Sequence of chain 1.A:
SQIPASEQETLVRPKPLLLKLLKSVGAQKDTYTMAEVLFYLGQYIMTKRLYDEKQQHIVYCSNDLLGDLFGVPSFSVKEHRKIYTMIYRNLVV

Binding-site contacts:
Ligand atom CL2 contacts residue ILE50 of chain 1.B at 3.9 Å.
Ligand atom O16 contacts residue HIS85 of chain 1.A at 3.3 Å.
Ligand atom O5 contacts residue GLY47 of chain 1.B at 3.5 Å.
Ligand atom C33 contacts residue GLY47 of chain 1.B at 3.4 Å.
Ligand atom CL1 contacts residue GLY47 of chain 1.B at 3.6 Å.
Ligand atom CL2 contacts residue PHE80 of chain 1.A at 3.8 Å.
Ligand atom O17 contacts residue TYR89 of chain 1.A at 3.7 Å.
Ligand atom O17 contacts residue HIS85 of chain 1.A at 3.5 Å.
Ligand atom O1 contacts residue PHE44 of chain 1.B at 3.1 Å.
Ligand atom C33 contacts residue LEU43 of chain 1.B at 3.2 Å (hydrophobic).
Ligand atom C22 contacts residue TYR56 of chain 1.B at 3.6 Å (hydrophobic).
Ligand atom C23 contacts residue TYR56 of chain 1.B at 3.8 Å (hydrophobic).
Ligand atom O17 contacts residue LEU43 of chain 1.B at 3.7 Å.
Ligand atom O1 contacts residue LEU43 of chain 1.B at 3.7 Å.
Ligand atom C28 contacts residue VAL82 of chain 1.A at 3.8 Å (hydrophobic).
Ligand atom O16 contacts residue TYR89 of chain 1.A at 3.7 Å.
Ligand atom CL2 contacts residue ILE88 of chain 1.A at 3.7 Å.
Ligand atom C12 contacts residue HIS85 of chain 1.A at 3.9 Å.
Ligand atom CL1 contacts residue ILE50 of chain 1.B at 3.4 Å.
Ligand atom C29 contacts residue ILE50 of chain 1.B at 3.7 Å (hydrophobic).
Ligand atom C32 contacts residue GLY47 of chain 1.B at 3.7 Å.
Ligand atom C11 contacts residue LEU43 of chain 1.B at 3.8 Å (hydrophobic).
Ligand atom C34 contacts residue GLY47 of chain 1.B at 3.5 Å.
Ligand atom O17 contacts residue ILE88 of chain 1.A at 3.9 Å.
Ligand atom N15 contacts residue TYR89 of chain 1.A at 3.9 Å.
Ligand atom O16 contacts residue SER6 of chain 1.B at 2.7 Å (h-bond).
Ligand atom C13 contacts residue VAL82 of chain 1.A at 4.0 Å (hydrophobic).
Ligand atom C30 contacts residue ILE50 of chain 1.B at 3.6 Å (hydrophobic).
Ligand atom CL2 contacts residue LEU43 of chain 1.B at 3.9 Å.
Ligand atom N15 contacts residue HIS85 of chain 1.A at 3.5 Å.
Ligand atom N15 contacts residue LEU43 of chain 1.B at 4.0 Å.
Ligand atom C13 contacts residue HIS85 of chain 1.A at 3.6 Å.
Ligand atom C12 contacts residue LEU43 of chain 1.B at 3.8 Å (hydrophobic).
Ligand atom CL1 contacts residue MET51 of chain 1.B at 3.7 Å.
Ligand atom C34 contacts residue GLN48 of chain 1.B at 3.4 Å.
Ligand atom N15 contacts residue SER6 of chain 1.B at 3.9 Å.
Ligand atom C32 contacts residue LEU43 of chain 1.B at 3.3 Å (hydrophobic).
Ligand atom C32 contacts residue LEU46 of chain 1.B at 3.9 Å (hydrophobic).
Ligand atom C30 contacts residue LEU43 of chain 1.B at 4.0 Å (hydrophobic).
Ligand atom C35 contacts residue GLN48 of chain 1.B at 3.8 Å.

The protein below binds the small molecule below.
Small molecule (SMILES): O=C1c2cccc(Cl)c2[C@](OCC2(CO)CC2)(c2ccc(Cl)cc2)N1Cc1ccc([N+](=O)[O-])cc1

Sequence of chain 1.B:
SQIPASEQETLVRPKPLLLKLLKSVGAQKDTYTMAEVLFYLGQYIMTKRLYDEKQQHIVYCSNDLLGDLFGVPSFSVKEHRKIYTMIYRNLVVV